Binding-site contacts:
Ligand atom O4 contacts residue ALA108 of chain 1.A at 3.8 Å.
Ligand atom C15 contacts residue GEN1 of chain 2.C at 0.1 Å.
Ligand atom C13 contacts residue GEN1 of chain 2.C at 0.1 Å.
Ligand atom C1 contacts residue GEN1 of chain 2.C at 0.5 Å.
Ligand atom O2 contacts residue LYS15 of chain 2.A at 3.2 Å (salt-bridge).
Ligand atom C3 contacts residue LYS15 of chain 2.A at 3.3 Å.
Ligand atom C3 contacts residue GEN1 of chain 2.C at 0.5 Å.
Ligand atom C16 contacts residue GEN1 of chain 2.C at 0.4 Å.
Ligand atom O14 contacts residue SER117 of chain 1.A at 3.8 Å.
Ligand atom O9 contacts residue GEN1 of chain 2.C at 1.1 Å (h-bond).
Ligand atom C4 contacts residue GEN1 of chain 2.C at 0.8 Å.
Ligand atom O2 contacts residue GEN1 of chain 2.C at 0.3 Å (h-bond).
Ligand atom C7 contacts residue GEN1 of chain 2.C at 0.8 Å.
Ligand atom O4 contacts residue LEU17 of chain 2.A at 3.2 Å.
Ligand atom C8 contacts residue GEN1 of chain 2.C at 0.2 Å.
Ligand atom C2 contacts residue LYS15 of chain 2.A at 3.5 Å.
Ligand atom O14 contacts residue LEU110 of chain 2.A at 3.4 Å.
Ligand atom C10 contacts residue GEN1 of chain 2.C at 0.6 Å.
Ligand atom C5 contacts residue GEN1 of chain 2.C at 0.6 Å.
Ligand atom C13 contacts residue LEU110 of chain 2.A at 3.8 Å (hydrophobic).
Ligand atom C14 contacts residue LEU110 of chain 2.A at 3.9 Å (hydrophobic).
Ligand atom C12 contacts residue GEN1 of chain 2.C at 0.4 Å.
Ligand atom O4 contacts residue GEN1 of chain 2.C at 1.1 Å (h-bond).
Ligand atom C6 contacts residue LEU17 of chain 2.A at 3.8 Å (hydrophobic).
Ligand atom O9 contacts residue LEU17 of chain 1.A at 3.1 Å.
Ligand atom C2 contacts residue LYS15 of chain 1.A at 3.5 Å.
Ligand atom O6 contacts residue GEN1 of chain 2.C at 0.2 Å.
Ligand atom O6 contacts residue LEU17 of chain 2.A at 3.0 Å.
Ligand atom O14 contacts residue GEN1 of chain 2.C at 0.5 Å (h-bond).
Ligand atom C14 contacts residue GEN1 of chain 2.C at 0.2 Å.
Ligand atom C8 contacts residue LEU17 of chain 1.A at 3.0 Å (hydrophobic).
Ligand atom C1 contacts residue LYS15 of chain 1.A at 3.5 Å.
Ligand atom O2 contacts residue LYS15 of chain 1.A at 2.9 Å (salt-bridge).
Ligand atom C11 contacts residue GEN1 of chain 2.C at 0.5 Å.
Ligand atom O6 contacts residue ALA108 of chain 1.A at 3.4 Å.
Ligand atom O9 contacts residue ALA108 of chain 2.A at 3.8 Å.
Ligand atom C8 contacts residue ALA108 of chain 2.A at 3.5 Å (hydrophobic).
Ligand atom C2 contacts residue GEN1 of chain 2.C at 0.2 Å.
Ligand atom C15 contacts residue LEU110 of chain 1.A at 3.8 Å (hydrophobic).
Ligand atom C6 contacts residue GEN1 of chain 2.C at 0.9 Å.

Sequence of chain 1.A:
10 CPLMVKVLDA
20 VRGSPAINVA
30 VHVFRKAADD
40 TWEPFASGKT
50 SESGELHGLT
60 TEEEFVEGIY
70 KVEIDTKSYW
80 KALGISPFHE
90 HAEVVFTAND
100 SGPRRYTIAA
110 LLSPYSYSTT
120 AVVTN

Sequence of chain 2.A:
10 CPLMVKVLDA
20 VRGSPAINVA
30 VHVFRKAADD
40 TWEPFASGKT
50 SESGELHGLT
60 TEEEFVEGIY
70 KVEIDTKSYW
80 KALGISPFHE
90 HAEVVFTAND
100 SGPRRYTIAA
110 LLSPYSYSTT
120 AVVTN

The small molecule below binds the protein below.
Small molecule (SMILES): O=c1c(-c2ccc(O)cc2)coc2cc(O)cc(O)c12